The small molecule below binds the protein below.
Small molecule (SMILES): CC(=O)N[C@@H]1[C@@H](O)[C@H](O)[C@@H](CO)O[C@H]1O

Sequence of chain 3.H:
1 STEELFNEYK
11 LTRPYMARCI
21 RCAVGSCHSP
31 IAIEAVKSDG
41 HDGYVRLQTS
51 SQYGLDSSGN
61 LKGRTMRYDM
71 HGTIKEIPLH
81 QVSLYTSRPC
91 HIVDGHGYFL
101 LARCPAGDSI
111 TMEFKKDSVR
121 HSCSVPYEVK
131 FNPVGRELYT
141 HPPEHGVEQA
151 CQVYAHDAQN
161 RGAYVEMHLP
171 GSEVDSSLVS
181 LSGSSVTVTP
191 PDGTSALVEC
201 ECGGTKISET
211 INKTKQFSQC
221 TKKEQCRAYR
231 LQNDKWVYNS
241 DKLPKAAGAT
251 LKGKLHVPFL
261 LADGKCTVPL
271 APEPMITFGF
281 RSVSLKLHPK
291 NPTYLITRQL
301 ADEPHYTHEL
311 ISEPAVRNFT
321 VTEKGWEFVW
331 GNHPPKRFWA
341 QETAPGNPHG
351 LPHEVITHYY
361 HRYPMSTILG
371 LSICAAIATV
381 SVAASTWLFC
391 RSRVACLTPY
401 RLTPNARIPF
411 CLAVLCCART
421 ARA

Binding-site contacts:
Ligand atom C1 contacts residue ASN212 of chain 3.H at 1.4 Å.
Ligand atom O5 contacts residue ASN212 of chain 3.H at 2.4 Å (h-bond).
Ligand atom C7 contacts residue ASN212 of chain 3.H at 4.0 Å.
Ligand atom C5 contacts residue ASN212 of chain 3.H at 3.7 Å.
Ligand atom O6 contacts residue ASN212 of chain 3.H at 4.3 Å.
Ligand atom N2 contacts residue ILE211 of chain 3.H at 4.5 Å.
Ligand atom C4 contacts residue ASN212 of chain 3.H at 4.2 Å.
Ligand atom C2 contacts residue ASN212 of chain 3.H at 2.5 Å.
Ligand atom N2 contacts residue ASN212 of chain 3.H at 2.9 Å (h-bond).
Ligand atom C3 contacts residue ASN212 of chain 3.H at 3.8 Å.
Ligand atom C1 contacts residue ILE211 of chain 3.H at 4.3 Å (hydrophobic).